Sequence of chain 1.B:
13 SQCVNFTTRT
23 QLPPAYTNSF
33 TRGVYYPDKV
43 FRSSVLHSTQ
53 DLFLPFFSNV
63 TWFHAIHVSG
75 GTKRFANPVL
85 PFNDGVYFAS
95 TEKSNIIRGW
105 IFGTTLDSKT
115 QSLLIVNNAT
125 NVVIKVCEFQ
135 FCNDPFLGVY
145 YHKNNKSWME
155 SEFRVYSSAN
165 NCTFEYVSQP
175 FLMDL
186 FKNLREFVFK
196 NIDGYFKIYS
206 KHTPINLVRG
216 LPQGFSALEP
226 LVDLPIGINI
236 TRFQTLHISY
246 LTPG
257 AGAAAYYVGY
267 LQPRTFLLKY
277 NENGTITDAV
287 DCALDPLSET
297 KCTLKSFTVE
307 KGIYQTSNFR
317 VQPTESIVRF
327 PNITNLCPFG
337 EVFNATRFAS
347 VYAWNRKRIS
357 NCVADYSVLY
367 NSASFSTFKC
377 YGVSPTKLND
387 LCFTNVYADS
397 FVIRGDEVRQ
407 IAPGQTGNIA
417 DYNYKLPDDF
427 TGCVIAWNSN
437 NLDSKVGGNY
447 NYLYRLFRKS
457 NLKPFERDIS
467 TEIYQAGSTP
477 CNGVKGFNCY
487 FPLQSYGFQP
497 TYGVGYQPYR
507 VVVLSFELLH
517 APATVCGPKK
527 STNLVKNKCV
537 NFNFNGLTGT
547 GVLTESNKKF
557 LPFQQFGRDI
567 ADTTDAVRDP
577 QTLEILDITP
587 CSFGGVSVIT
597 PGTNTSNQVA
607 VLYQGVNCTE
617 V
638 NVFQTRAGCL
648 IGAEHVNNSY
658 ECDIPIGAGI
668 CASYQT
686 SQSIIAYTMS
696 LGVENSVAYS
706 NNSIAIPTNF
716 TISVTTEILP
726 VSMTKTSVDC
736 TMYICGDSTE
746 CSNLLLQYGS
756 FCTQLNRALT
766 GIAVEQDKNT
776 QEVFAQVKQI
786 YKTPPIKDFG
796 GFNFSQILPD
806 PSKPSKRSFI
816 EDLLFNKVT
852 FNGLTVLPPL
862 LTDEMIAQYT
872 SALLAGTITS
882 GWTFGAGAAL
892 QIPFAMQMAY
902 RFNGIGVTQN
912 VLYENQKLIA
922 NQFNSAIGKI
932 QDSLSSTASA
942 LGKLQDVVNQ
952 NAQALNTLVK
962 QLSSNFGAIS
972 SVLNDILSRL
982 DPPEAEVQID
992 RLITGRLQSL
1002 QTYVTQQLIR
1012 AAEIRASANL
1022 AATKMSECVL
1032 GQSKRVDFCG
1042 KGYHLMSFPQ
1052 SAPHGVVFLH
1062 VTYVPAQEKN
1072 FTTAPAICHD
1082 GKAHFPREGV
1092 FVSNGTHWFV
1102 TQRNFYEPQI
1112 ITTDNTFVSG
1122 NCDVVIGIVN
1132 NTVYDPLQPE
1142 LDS

A protein and the small-molecule ligand that binds it are described below.
Small molecule (SMILES): CC(=O)N[C@@H]1[C@@H](O)[C@H](O)[C@@H](CO)O[C@H]1O

Binding-site contacts:
Ligand atom C2 contacts residue ASN613 of chain 1.B at 2.5 Å.
Ligand atom C5 contacts residue ASN613 of chain 1.B at 3.6 Å.
Ligand atom O6 contacts residue ASN613 of chain 1.B at 4.5 Å.
Ligand atom O5 contacts residue ASN613 of chain 1.B at 2.4 Å (h-bond).
Ligand atom C1 contacts residue ASN613 of chain 1.B at 1.4 Å.
Ligand atom C3 contacts residue ASN613 of chain 1.B at 3.8 Å.
Ligand atom N2 contacts residue ASN613 of chain 1.B at 2.9 Å (h-bond).
Ligand atom C4 contacts residue ASN613 of chain 1.B at 4.2 Å.
Ligand atom C7 contacts residue ASN613 of chain 1.B at 3.9 Å.
Ligand atom O7 contacts residue ASN613 of chain 1.B at 4.3 Å.